Binding-site contacts:
Ligand atom CG2 contacts residue HIS55 of chain 1.A at 3.6 Å.
Ligand atom CA contacts residue TRP69 of chain 1.A at 3.5 Å (hydrophobic).
Ligand atom CA contacts residue HIS55 of chain 1.A at 3.3 Å.
Ligand atom CB contacts residue PHE56 of chain 1.A at 3.6 Å (hydrophobic).
Ligand atom O3P contacts residue SER38 of chain 1.A at 2.8 Å (h-bond).
Ligand atom C contacts residue HIS55 of chain 1.A at 3.6 Å.
Ligand atom CB contacts residue ARG15 of chain 1.A at 3.6 Å.
Ligand atom CG contacts residue LYS57 of chain 1.A at 3.6 Å.
Ligand atom O1P contacts residue ARG34 of chain 1.A at 2.7 Å (salt-bridge).
Ligand atom C contacts residue GOL1 of chain 1.C at 3.3 Å.
Ligand atom O contacts residue TRP69 of chain 1.A at 3.6 Å.
Ligand atom N1 contacts residue GOL1 of chain 1.C at 2.6 Å (h-bond).
Ligand atom CB contacts residue GOL1 of chain 1.C at 3.6 Å.
Ligand atom OD1 contacts residue LYS57 of chain 1.A at 2.9 Å (salt-bridge).
Ligand atom ND2 contacts residue LYS57 of chain 1.A at 2.8 Å (salt-bridge).
Ligand atom CB contacts residue LEU68 of chain 1.A at 3.5 Å (hydrophobic).
Ligand atom OD1 contacts residue PHE56 of chain 1.A at 3.5 Å.
Ligand atom CG2 contacts residue LYS57 of chain 1.A at 3.6 Å.
Ligand atom O2P contacts residue ARG15 of chain 1.A at 2.6 Å (salt-bridge).
Ligand atom CD2 contacts residue PHE56 of chain 1.A at 3.8 Å (hydrophobic).
Ligand atom O contacts residue ARG15 of chain 1.A at 2.8 Å (salt-bridge).
Ligand atom N contacts residue HIS55 of chain 1.A at 3.0 Å (h-bond).
Ligand atom CD2 contacts residue HIS55 of chain 1.A at 3.6 Å.
Ligand atom ND2 contacts residue LEU68 of chain 1.A at 3.0 Å (h-bond).
Ligand atom O2P contacts residue ARG34 of chain 1.A at 2.7 Å (salt-bridge).
Ligand atom OH contacts residue SER44 of chain 1.A at 3.3 Å (h-bond).
Ligand atom O1P contacts residue SER36 of chain 1.A at 3.0 Å (h-bond).
Ligand atom P contacts residue ARG34 of chain 1.A at 3.7 Å.
Ligand atom CE2 contacts residue SER44 of chain 1.A at 3.6 Å.
Ligand atom CB contacts residue TRP69 of chain 1.A at 3.6 Å (hydrophobic).
Ligand atom O1P contacts residue SER44 of chain 1.A at 2.8 Å (h-bond).
Ligand atom P contacts residue SER38 of chain 1.A at 3.6 Å.
Ligand atom CE2 contacts residue ARG15 of chain 1.A at 3.6 Å.
Ligand atom CD2 contacts residue LYS57 of chain 1.A at 3.7 Å.
Ligand atom OH contacts residue SER38 of chain 1.A at 3.5 Å (h-bond).
Ligand atom P contacts residue SER36 of chain 1.A at 3.7 Å.
Ligand atom CG1 contacts residue PHE56 of chain 1.A at 3.7 Å (hydrophobic).
Ligand atom CA contacts residue GOL1 of chain 1.C at 3.1 Å.
Ligand atom OH contacts residue SER36 of chain 1.A at 3.5 Å (h-bond).
Ligand atom P contacts residue SER44 of chain 1.A at 3.4 Å.

The small molecule below binds the protein below.
Small molecule (SMILES): CCCCCC(=O)N[C@@H](Cc1ccc(OP(=O)(O)O)cc1)C(=O)N[C@H](C(=O)N[C@@H](CC(N)=O)C(=O)N[C@H](C(=O)N1CCC[C@H]1C(=O)NC)C(C)C)C(C)C

Sequence of chain 1.A:
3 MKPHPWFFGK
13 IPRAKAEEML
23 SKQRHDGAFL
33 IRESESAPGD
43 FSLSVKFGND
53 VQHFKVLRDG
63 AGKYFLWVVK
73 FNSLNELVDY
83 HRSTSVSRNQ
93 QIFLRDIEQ